Sequence of chain 43.F:
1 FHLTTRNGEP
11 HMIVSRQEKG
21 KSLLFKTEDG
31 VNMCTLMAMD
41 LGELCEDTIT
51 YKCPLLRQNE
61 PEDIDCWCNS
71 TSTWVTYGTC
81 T

This small molecule binds to this protein.
Small molecule (SMILES): OC[C@H]1O[C@@H](O)[C@@H](O)[C@@H](O)[C@@H]1O

Binding-site contacts:
Ligand atom C2 contacts residue HIS2 of chain 43.F at 4.5 Å.
Ligand atom O2 contacts residue HIS2 of chain 43.F at 3.4 Å (h-bond).
Ligand atom C2 contacts residue NAG1 of chain 43.Z at 2.9 Å.
Ligand atom O5 contacts residue NAG1 of chain 43.Z at 2.5 Å (h-bond).
Ligand atom C1 contacts residue NAG1 of chain 43.Z at 1.7 Å.
Ligand atom O2 contacts residue BMA1 of chain 43.BA at 3.0 Å (h-bond).
Ligand atom C2 contacts residue BMA1 of chain 43.BA at 3.2 Å.
Ligand atom O6 contacts residue NAG1 of chain 43.Z at 4.5 Å.
Ligand atom C4 contacts residue BMA1 of chain 43.BA at 3.6 Å.
Ligand atom O4 contacts residue BMA1 of chain 43.BA at 4.0 Å.
Ligand atom C3 contacts residue BMA1 of chain 43.BA at 2.5 Å.
Ligand atom O2 contacts residue NAG1 of chain 43.Z at 3.4 Å (h-bond).
Ligand atom O3 contacts residue BMA1 of chain 43.BA at 1.1 Å.
Ligand atom C3 contacts residue NAG1 of chain 43.Z at 4.1 Å.
Ligand atom C5 contacts residue NAG1 of chain 43.Z at 3.8 Å.